Binding-site contacts:
Ligand atom O contacts residue GLY77 of chain 1.BA at 3.9 Å.
Ligand atom CG contacts residue VAL76 of chain 1.BA at 3.7 Å (hydrophobic).
Ligand atom C contacts residue GLY77 of chain 1.BA at 3.9 Å.
Ligand atom O contacts residue PRO197 of chain 1.H at 3.5 Å.
Ligand atom CZ contacts residue ILE13 of chain 1.AA at 3.9 Å (hydrophobic).
Ligand atom OXT contacts residue GLN78 of chain 1.BA at 2.9 Å (h-bond).
Ligand atom C contacts residue GLN78 of chain 1.BA at 3.7 Å.
Ligand atom CB contacts residue ILE13 of chain 1.AA at 3.9 Å (hydrophobic).
Ligand atom CE2 contacts residue GLN78 of chain 1.AA at 3.5 Å.
Ligand atom OXT contacts residue GLY77 of chain 1.BA at 3.8 Å.
Ligand atom CZ contacts residue ARG14 of chain 1.AA at 3.8 Å.
Ligand atom N contacts residue GLN78 of chain 1.AA at 2.9 Å (h-bond).
Ligand atom O contacts residue GLN78 of chain 1.BA at 3.9 Å.
Ligand atom O contacts residue GLN78 of chain 1.AA at 3.2 Å (h-bond).
Ligand atom CB contacts residue GLN78 of chain 1.AA at 3.5 Å.
Ligand atom N contacts residue GLU195 of chain 1.H at 2.8 Å (salt-bridge).
Ligand atom OXT contacts residue THR79 of chain 1.BA at 2.7 Å (h-bond).
Ligand atom CB contacts residue VAL76 of chain 1.BA at 3.4 Å (hydrophobic).
Ligand atom CA contacts residue GLN78 of chain 1.AA at 3.7 Å.
Ligand atom CD2 contacts residue GLN78 of chain 1.AA at 3.4 Å.
Ligand atom CE1 contacts residue MET15 of chain 1.AA at 3.7 Å (hydrophobic).
Ligand atom C contacts residue THR79 of chain 1.BA at 3.5 Å.
Ligand atom C contacts residue VAL76 of chain 1.BA at 3.8 Å (hydrophobic).
Ligand atom N contacts residue ILE13 of chain 1.AA at 2.8 Å (h-bond).
Ligand atom C contacts residue GLN78 of chain 1.AA at 4.0 Å.
Ligand atom CD2 contacts residue VAL76 of chain 1.BA at 3.5 Å (hydrophobic).
Ligand atom CD1 contacts residue VAL76 of chain 1.BA at 3.6 Å (hydrophobic).
Ligand atom CG contacts residue ILE13 of chain 1.AA at 3.3 Å (hydrophobic).
Ligand atom CD1 contacts residue ILE13 of chain 1.AA at 3.5 Å (hydrophobic).
Ligand atom O contacts residue GLU195 of chain 1.H at 3.7 Å.
Ligand atom CZ contacts residue MET15 of chain 1.AA at 3.7 Å (hydrophobic).
Ligand atom CE2 contacts residue ILE13 of chain 1.AA at 3.4 Å (hydrophobic).
Ligand atom CD2 contacts residue ILE13 of chain 1.AA at 3.5 Å (hydrophobic).
Ligand atom CE1 contacts residue VAL76 of chain 1.BA at 3.9 Å (hydrophobic).
Ligand atom CE1 contacts residue ILE13 of chain 1.AA at 3.8 Å (hydrophobic).
Ligand atom CA contacts residue ILE13 of chain 1.AA at 3.6 Å (hydrophobic).
Ligand atom CA contacts residue THR79 of chain 1.BA at 3.6 Å.
Ligand atom OXT contacts residue VAL76 of chain 1.BA at 3.4 Å (h-bond).
Ligand atom CE2 contacts residue GLN12 of chain 1.AA at 3.8 Å.
Ligand atom CZ contacts residue LEU80 of chain 1.AA at 3.8 Å (hydrophobic).

Sequence of chain 1.BA:
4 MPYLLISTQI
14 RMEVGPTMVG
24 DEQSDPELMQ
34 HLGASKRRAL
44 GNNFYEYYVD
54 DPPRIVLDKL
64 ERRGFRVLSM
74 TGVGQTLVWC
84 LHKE

Sequence of chain 1.AA:
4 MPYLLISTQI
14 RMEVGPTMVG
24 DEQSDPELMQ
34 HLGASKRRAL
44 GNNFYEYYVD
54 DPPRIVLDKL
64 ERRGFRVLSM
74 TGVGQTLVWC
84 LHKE

Sequence of chain 1.H:
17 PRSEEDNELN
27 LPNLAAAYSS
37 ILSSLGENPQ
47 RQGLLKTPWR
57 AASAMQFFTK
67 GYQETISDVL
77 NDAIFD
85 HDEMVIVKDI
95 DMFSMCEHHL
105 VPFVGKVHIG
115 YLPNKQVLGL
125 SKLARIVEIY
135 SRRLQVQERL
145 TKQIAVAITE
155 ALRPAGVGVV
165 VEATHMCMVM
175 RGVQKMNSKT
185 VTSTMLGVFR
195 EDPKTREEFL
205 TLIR

A protein and the small-molecule ligand that binds it are described below.
Small molecule (SMILES): N[C@@H](Cc1ccccc1)C(=O)O